Sequence of chain 1.A:
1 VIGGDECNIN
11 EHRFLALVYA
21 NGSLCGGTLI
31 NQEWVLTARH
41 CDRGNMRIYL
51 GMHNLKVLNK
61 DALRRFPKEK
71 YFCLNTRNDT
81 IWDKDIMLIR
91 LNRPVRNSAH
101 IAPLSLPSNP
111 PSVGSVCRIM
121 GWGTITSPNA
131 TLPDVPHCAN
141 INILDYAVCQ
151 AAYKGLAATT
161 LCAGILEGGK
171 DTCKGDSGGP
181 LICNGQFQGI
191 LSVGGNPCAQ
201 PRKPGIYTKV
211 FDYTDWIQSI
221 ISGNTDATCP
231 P

The protein below binds the small molecule below.
Small molecule (SMILES): CC(=O)N[C@@H]1[C@@H](O)[C@H](O)[C@@H](CO)O[C@H]1O

Binding-site contacts:
Ligand atom O3 contacts residue ASN21 of chain 1.A at 4.4 Å.
Ligand atom C1 contacts residue ASN21 of chain 1.A at 1.4 Å.
Ligand atom C1 contacts residue ARG43 of chain 1.A at 3.8 Å.
Ligand atom C5 contacts residue ARG43 of chain 1.A at 4.0 Å.
Ligand atom O4 contacts residue ASN21 of chain 1.A at 4.5 Å.
Ligand atom C6 contacts residue ASN21 of chain 1.A at 4.3 Å.
Ligand atom C5 contacts residue ASN21 of chain 1.A at 3.0 Å.
Ligand atom C6 contacts residue ARG43 of chain 1.A at 3.8 Å.
Ligand atom C7 contacts residue ASN21 of chain 1.A at 4.0 Å.
Ligand atom O5 contacts residue ARG43 of chain 1.A at 3.2 Å (salt-bridge).
Ligand atom C3 contacts residue ASN21 of chain 1.A at 3.1 Å.
Ligand atom O5 contacts residue ASN21 of chain 1.A at 2.4 Å (h-bond).
Ligand atom C8 contacts residue ASN21 of chain 1.A at 3.8 Å.
Ligand atom C2 contacts residue ASN21 of chain 1.A at 2.5 Å.
Ligand atom C4 contacts residue ASN21 of chain 1.A at 3.6 Å.
Ligand atom N2 contacts residue ASN21 of chain 1.A at 2.8 Å (h-bond).
Ligand atom O6 contacts residue ARG43 of chain 1.A at 3.8 Å.